Sequence of chain 1.A:
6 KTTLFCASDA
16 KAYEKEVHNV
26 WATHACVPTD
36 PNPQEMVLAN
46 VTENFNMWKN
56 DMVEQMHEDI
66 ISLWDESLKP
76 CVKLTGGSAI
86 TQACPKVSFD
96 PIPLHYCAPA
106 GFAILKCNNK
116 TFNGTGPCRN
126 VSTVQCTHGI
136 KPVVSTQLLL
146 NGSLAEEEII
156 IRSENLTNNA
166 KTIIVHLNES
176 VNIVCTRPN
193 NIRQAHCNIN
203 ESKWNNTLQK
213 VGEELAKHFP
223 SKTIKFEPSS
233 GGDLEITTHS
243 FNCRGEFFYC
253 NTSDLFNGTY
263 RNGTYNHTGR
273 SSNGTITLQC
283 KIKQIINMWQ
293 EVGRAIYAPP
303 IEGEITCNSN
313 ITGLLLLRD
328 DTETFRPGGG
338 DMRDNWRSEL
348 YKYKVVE

Binding-site contacts:
Ligand atom C1 contacts residue ASN259 of chain 1.A at 3.0 Å.
Ligand atom O6 contacts residue ARG272 of chain 1.A at 3.2 Å (salt-bridge).
Ligand atom O7 contacts residue GLU229 of chain 1.A at 4.0 Å.
Ligand atom C1 contacts residue THR270 of chain 1.A at 4.1 Å.
Ligand atom C6 contacts residue ASP256 of chain 1.A at 3.7 Å.
Ligand atom O6 contacts residue ASP256 of chain 1.A at 3.2 Å (salt-bridge).
Ligand atom O7 contacts residue PRO230 of chain 1.A at 4.1 Å.
Ligand atom O6 contacts residue GLY271 of chain 1.A at 3.8 Å.
Ligand atom O6 contacts residue ASN259 of chain 1.A at 4.3 Å.
Ligand atom C5 contacts residue ASN259 of chain 1.A at 4.4 Å.
Ligand atom C5 contacts residue THR270 of chain 1.A at 4.5 Å.
Ligand atom O5 contacts residue ASN259 of chain 1.A at 3.0 Å (h-bond).
Ligand atom O5 contacts residue ASP256 of chain 1.A at 4.1 Å.
Ligand atom C7 contacts residue PRO230 of chain 1.A at 4.1 Å (hydrophobic).
Ligand atom N2 contacts residue ASN259 of chain 1.A at 4.3 Å.
Ligand atom C5 contacts residue ASP256 of chain 1.A at 4.5 Å.
Ligand atom C2 contacts residue ASN259 of chain 1.A at 4.1 Å.
Ligand atom O6 contacts residue THR270 of chain 1.A at 3.6 Å (h-bond).
Ligand atom C8 contacts residue PRO230 of chain 1.A at 3.5 Å (hydrophobic).
Ligand atom O5 contacts residue THR270 of chain 1.A at 3.6 Å.

This protein binds this small molecule.
Small molecule (SMILES): CC(=O)N[C@@H]1[C@@H](O)[C@H](O)[C@@H](CO)O[C@H]1O